Binding-site contacts:
Ligand atom C5C contacts residue TYR128 of chain 60.A at 3.5 Å (hydrophobic).
Ligand atom C1B contacts residue MET221 of chain 60.A at 4.0 Å (hydrophobic).
Ligand atom O1 contacts residue VAL188 of chain 60.A at 3.8 Å.
Ligand atom C31 contacts residue ALA150 of chain 60.A at 3.5 Å (hydrophobic).
Ligand atom C6B contacts residue TYR197 of chain 60.A at 3.6 Å (hydrophobic).
Ligand atom C31 contacts residue SER175 of chain 60.A at 3.6 Å.
Ligand atom C6C contacts residue VAL191 of chain 60.A at 3.2 Å (hydrophobic).
Ligand atom CM1 contacts residue SER107 of chain 60.A at 3.6 Å.
Ligand atom C6C contacts residue MET221 of chain 60.A at 3.7 Å (hydrophobic).
Ligand atom C1C contacts residue TYR152 of chain 60.A at 4.0 Å (hydrophobic).
Ligand atom O1B contacts residue ILE104 of chain 60.A at 3.8 Å.
Ligand atom C4C contacts residue ILE104 of chain 60.A at 3.7 Å (hydrophobic).
Ligand atom C2C contacts residue VAL188 of chain 60.A at 3.2 Å (hydrophobic).
Ligand atom O1B contacts residue TYR128 of chain 60.A at 3.9 Å.
Ligand atom C31 contacts residue PRO174 of chain 60.A at 3.4 Å (hydrophobic).
Ligand atom C5C contacts residue ILE104 of chain 60.A at 3.6 Å (hydrophobic).
Ligand atom C3 contacts residue PHE186 of chain 60.A at 3.8 Å (hydrophobic).
Ligand atom C5B contacts residue LEU106 of chain 60.A at 3.7 Å (hydrophobic).
Ligand atom O1 contacts residue PHE186 of chain 60.A at 3.5 Å.
Ligand atom C3C contacts residue VAL188 of chain 60.A at 3.3 Å (hydrophobic).
Ligand atom C7C contacts residue TYR128 of chain 60.A at 3.6 Å (hydrophobic).
Ligand atom C3B contacts residue MET221 of chain 60.A at 4.0 Å (hydrophobic).
Ligand atom C4C contacts residue TYR152 of chain 60.A at 3.8 Å (hydrophobic).
Ligand atom C4 contacts residue MET224 of chain 60.A at 3.8 Å (hydrophobic).
Ligand atom N2 contacts residue PHE186 of chain 60.A at 3.7 Å.
Ligand atom C3 contacts residue PRO174 of chain 60.A at 3.8 Å (hydrophobic).
Ligand atom C5B contacts residue TYR197 of chain 60.A at 3.7 Å (hydrophobic).
Ligand atom C2B contacts residue MET221 of chain 60.A at 3.6 Å (hydrophobic).
Ligand atom C7C contacts residue TYR197 of chain 60.A at 3.8 Å (hydrophobic).
Ligand atom C4 contacts residue TYR152 of chain 60.A at 3.9 Å (hydrophobic).
Ligand atom C3C contacts residue TYR128 of chain 60.A at 3.9 Å (hydrophobic).
Ligand atom N2 contacts residue PRO174 of chain 60.A at 3.9 Å.
Ligand atom C5 contacts residue TYR152 of chain 60.A at 3.8 Å (hydrophobic).
Ligand atom C31 contacts residue VAL176 of chain 60.A at 3.3 Å (hydrophobic).
Ligand atom O1 contacts residue TYR152 of chain 60.A at 3.9 Å.
Ligand atom C5 contacts residue PHE186 of chain 60.A at 3.5 Å (hydrophobic).
Ligand atom O1B contacts residue MET221 of chain 60.A at 3.4 Å.
Ligand atom O1 contacts residue ALA24 of chain 60.C at 3.6 Å.
Ligand atom N2 contacts residue ALA24 of chain 60.C at 3.4 Å.
Ligand atom C4 contacts residue PHE186 of chain 60.A at 3.6 Å (hydrophobic).

Sequence of chain 60.C:
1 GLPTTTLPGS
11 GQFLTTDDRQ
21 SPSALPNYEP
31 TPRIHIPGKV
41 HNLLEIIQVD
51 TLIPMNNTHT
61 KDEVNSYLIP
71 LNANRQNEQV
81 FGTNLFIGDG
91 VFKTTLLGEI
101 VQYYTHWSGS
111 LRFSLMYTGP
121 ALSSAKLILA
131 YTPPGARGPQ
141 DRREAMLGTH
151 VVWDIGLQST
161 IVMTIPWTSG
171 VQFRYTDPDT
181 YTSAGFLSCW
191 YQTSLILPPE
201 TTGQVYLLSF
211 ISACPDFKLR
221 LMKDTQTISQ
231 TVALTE

This protein binds this small molecule.
Small molecule (SMILES): Cc1cc(CCCCCCCOc2ccc(C3=N[C@@H](C)CO3)cc2)on1

Sequence of chain 60.A:
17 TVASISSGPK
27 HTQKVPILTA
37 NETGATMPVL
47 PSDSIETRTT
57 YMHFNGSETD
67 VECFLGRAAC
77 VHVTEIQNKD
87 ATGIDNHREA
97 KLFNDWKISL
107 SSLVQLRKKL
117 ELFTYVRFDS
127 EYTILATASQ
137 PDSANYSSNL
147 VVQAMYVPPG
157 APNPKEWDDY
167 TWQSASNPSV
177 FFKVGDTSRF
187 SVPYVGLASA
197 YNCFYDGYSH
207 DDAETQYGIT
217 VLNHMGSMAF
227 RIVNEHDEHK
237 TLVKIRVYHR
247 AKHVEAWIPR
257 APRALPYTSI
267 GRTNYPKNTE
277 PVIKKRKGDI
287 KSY